Binding-site contacts:
Ligand atom C7 contacts residue PHE137 of chain 1.A at 3.9 Å (hydrophobic).
Ligand atom S contacts residue CYS102 of chain 1.A at 3.4 Å (h-bond).
Ligand atom S contacts residue GLY101 of chain 1.A at 3.3 Å.
Ligand atom C contacts residue ASN46 of chain 1.A at 3.6 Å.
Ligand atom F contacts residue GLN54 of chain 1.A at 3.6 Å.
Ligand atom F2 contacts residue ZN1 of chain 1.C at 3.6 Å.
Ligand atom F contacts residue HIS144 of chain 1.A at 3.0 Å.
Ligand atom C12 contacts residue GLU145 of chain 1.A at 3.5 Å.
Ligand atom F1 contacts residue CYS102 of chain 1.A at 3.2 Å.
Ligand atom F2 contacts residue GLN54 of chain 1.A at 2.6 Å.
Ligand atom F2 contacts residue GLY49 of chain 1.A at 3.2 Å.
Ligand atom O1 contacts residue GLY47 of chain 1.A at 3.2 Å.
Ligand atom C18 contacts residue ASN46 of chain 1.A at 3.8 Å.
Ligand atom F1 contacts residue ZN1 of chain 1.C at 1.9 Å.
Ligand atom C7 contacts residue GLU100 of chain 1.A at 3.9 Å.
Ligand atom C6 contacts residue VAL48 of chain 1.A at 3.7 Å (hydrophobic).
Ligand atom F1 contacts residue HIS148 of chain 1.A at 3.5 Å.
Ligand atom F2 contacts residue LEU103 of chain 1.A at 3.5 Å.
Ligand atom F2 contacts residue GLU145 of chain 1.A at 3.7 Å.
Ligand atom C11 contacts residue GLY49 of chain 1.A at 3.3 Å.
Ligand atom C10 contacts residue HIS144 of chain 1.A at 3.6 Å.
Ligand atom F1 contacts residue GLN54 of chain 1.A at 3.1 Å.
Ligand atom C12 contacts residue ZN1 of chain 1.C at 2.9 Å.
Ligand atom C12 contacts residue GLY49 of chain 1.A at 3.7 Å.
Ligand atom F2 contacts residue ILE50 of chain 1.A at 3.6 Å.
Ligand atom C17 contacts residue ASN69 of chain 1.A at 3.2 Å.
Ligand atom C12 contacts residue HIS144 of chain 1.A at 3.6 Å.
Ligand atom F1 contacts residue LEU103 of chain 1.A at 3.1 Å.
Ligand atom F1 contacts residue HIS144 of chain 1.A at 3.2 Å.
Ligand atom C12 contacts residue GLN54 of chain 1.A at 3.6 Å.
Ligand atom C8 contacts residue GLU100 of chain 1.A at 3.7 Å.
Ligand atom O contacts residue ASN46 of chain 1.A at 2.6 Å (h-bond).
Ligand atom F contacts residue GLU145 of chain 1.A at 2.4 Å.
Ligand atom O1 contacts residue VAL48 of chain 1.A at 3.1 Å (h-bond).
Ligand atom F contacts residue HIS148 of chain 1.A at 3.7 Å.
Ligand atom C18 contacts residue ASN69 of chain 1.A at 3.8 Å.
Ligand atom C4 contacts residue GLU145 of chain 1.A at 3.6 Å.
Ligand atom C3 contacts residue GLY101 of chain 1.A at 3.5 Å.
Ligand atom F contacts residue ZN1 of chain 1.C at 2.9 Å.
Ligand atom C9 contacts residue GLU100 of chain 1.A at 3.8 Å.

The small molecule below binds the protein below.
Small molecule (SMILES): O=C(CSC(=O)[C@H](Cc1ccccc1)CC(F)(F)F)c1ccccc1

Sequence of chain 1.A:
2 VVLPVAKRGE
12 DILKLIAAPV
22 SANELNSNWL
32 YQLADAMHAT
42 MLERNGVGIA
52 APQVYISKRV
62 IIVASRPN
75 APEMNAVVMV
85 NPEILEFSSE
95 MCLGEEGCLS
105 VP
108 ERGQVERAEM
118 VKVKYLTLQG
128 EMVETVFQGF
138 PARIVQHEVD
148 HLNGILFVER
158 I